Sequence of chain 3.C:
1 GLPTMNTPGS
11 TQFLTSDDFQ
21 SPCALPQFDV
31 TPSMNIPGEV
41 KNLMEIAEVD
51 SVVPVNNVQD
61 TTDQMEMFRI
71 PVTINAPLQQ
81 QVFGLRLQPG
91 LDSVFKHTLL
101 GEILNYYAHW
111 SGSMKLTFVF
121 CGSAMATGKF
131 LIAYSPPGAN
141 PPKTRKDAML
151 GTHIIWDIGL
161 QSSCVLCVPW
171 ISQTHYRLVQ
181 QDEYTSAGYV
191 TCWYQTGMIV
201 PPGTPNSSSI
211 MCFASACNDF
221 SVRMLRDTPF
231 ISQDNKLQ

Binding-site contacts:
Ligand atom C6C contacts residue ILE186 of chain 2.A at 3.9 Å (hydrophobic).
Ligand atom C4A contacts residue LEU14 of chain 3.C at 4.0 Å (hydrophobic).
Ligand atom O1A contacts residue PHE121 of chain 2.A at 4.0 Å.
Ligand atom C2C contacts residue THR97 of chain 2.A at 3.9 Å.
Ligand atom N3A contacts residue ALA24 of chain 2.C at 3.8 Å.
Ligand atom C1C contacts residue THR97 of chain 2.A at 3.9 Å.
Ligand atom C4C contacts residue MET117 of chain 2.A at 3.9 Å (hydrophobic).
Ligand atom C31 contacts residue W711 of chain 2.F at 3.0 Å.
Ligand atom N3A contacts residue TYR146 of chain 2.A at 4.0 Å.
Ligand atom C3B contacts residue ILE219 of chain 2.A at 3.8 Å (hydrophobic).
Ligand atom C2C contacts residue LEU216 of chain 2.A at 3.7 Å (hydrophobic).
Ligand atom C1C contacts residue PHE115 of chain 2.A at 3.9 Å (hydrophobic).
Ligand atom C5B contacts residue ILE183 of chain 2.A at 3.7 Å (hydrophobic).
Ligand atom C6B contacts residue TYR146 of chain 2.A at 3.8 Å (hydrophobic).
Ligand atom C31 contacts residue LEU216 of chain 2.A at 3.4 Å (hydrophobic).
Ligand atom C3 contacts residue W711 of chain 2.F at 3.2 Å.
Ligand atom O1B contacts residue ILE95 of chain 2.A at 3.6 Å.
Ligand atom C2A contacts residue TYR146 of chain 2.A at 3.7 Å (hydrophobic).
Ligand atom C4A contacts residue ILE170 of chain 2.A at 3.9 Å (hydrophobic).
Ligand atom O1 contacts residue THR97 of chain 2.A at 3.4 Å (h-bond).
Ligand atom C2A contacts residue MET181 of chain 2.A at 3.7 Å (hydrophobic).
Ligand atom C5A contacts residue ILE144 of chain 2.A at 3.7 Å (hydrophobic).
Ligand atom C31 contacts residue ASN214 of chain 2.A at 3.3 Å.
Ligand atom C5B contacts residue TYR146 of chain 2.A at 3.4 Å (hydrophobic).
Ligand atom C1B contacts residue ILE183 of chain 2.A at 4.0 Å (hydrophobic).
Ligand atom C5A contacts residue ILE170 of chain 2.A at 3.8 Å (hydrophobic).
Ligand atom C3C contacts residue LEU216 of chain 2.A at 3.7 Å (hydrophobic).
Ligand atom C5A contacts residue PRO168 of chain 2.A at 4.0 Å (hydrophobic).
Ligand atom C3C contacts residue TYR192 of chain 2.A at 4.0 Å (hydrophobic).
Ligand atom C4A contacts residue MET181 of chain 2.A at 3.6 Å (hydrophobic).
Ligand atom C6B contacts residue ILE183 of chain 2.A at 3.6 Å (hydrophobic).
Ligand atom O1 contacts residue W711 of chain 2.F at 3.7 Å.
Ligand atom C4 contacts residue TYR192 of chain 2.A at 3.5 Å (hydrophobic).
Ligand atom C4A contacts residue ALA24 of chain 2.C at 4.0 Å (hydrophobic).
Ligand atom C4B contacts residue TYR146 of chain 2.A at 3.7 Å (hydrophobic).
Ligand atom N2 contacts residue THR97 of chain 2.A at 3.7 Å.
Ligand atom N2 contacts residue W711 of chain 2.F at 2.9 Å.
Ligand atom N3A contacts residue MET181 of chain 2.A at 3.3 Å.
Ligand atom C4B contacts residue ILE183 of chain 2.A at 4.0 Å (hydrophobic).
Ligand atom C2B contacts residue ILE219 of chain 2.A at 3.8 Å (hydrophobic).

The small molecule below binds the protein below.
Small molecule (SMILES): Cc1cc(CCCCCCCOc2ccc(C3=NCCO3)cc2)on1

Sequence of chain 2.A:
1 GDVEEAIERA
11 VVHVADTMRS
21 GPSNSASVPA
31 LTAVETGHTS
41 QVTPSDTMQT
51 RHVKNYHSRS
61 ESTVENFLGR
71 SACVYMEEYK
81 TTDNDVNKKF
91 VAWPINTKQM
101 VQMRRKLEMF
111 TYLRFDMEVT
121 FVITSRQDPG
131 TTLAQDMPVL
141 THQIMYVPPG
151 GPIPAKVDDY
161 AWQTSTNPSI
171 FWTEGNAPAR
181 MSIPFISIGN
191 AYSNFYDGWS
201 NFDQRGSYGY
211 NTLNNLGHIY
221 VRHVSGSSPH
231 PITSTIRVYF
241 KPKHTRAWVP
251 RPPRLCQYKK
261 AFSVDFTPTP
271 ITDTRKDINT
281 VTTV

Sequence of chain 2.C:
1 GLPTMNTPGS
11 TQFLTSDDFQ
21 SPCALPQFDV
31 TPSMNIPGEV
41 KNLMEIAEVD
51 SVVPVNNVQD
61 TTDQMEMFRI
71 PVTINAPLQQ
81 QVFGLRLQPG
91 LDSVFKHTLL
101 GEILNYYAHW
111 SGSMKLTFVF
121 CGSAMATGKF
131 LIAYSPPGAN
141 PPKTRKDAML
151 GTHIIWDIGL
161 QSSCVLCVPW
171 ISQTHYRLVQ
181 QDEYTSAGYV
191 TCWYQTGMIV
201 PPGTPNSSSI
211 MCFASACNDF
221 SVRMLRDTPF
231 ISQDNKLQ